This small molecule binds to this protein.
Small molecule (SMILES): Nc1nc2c(ncn2[C@@H]2O[C@H](CO[P](=O)(O)OP(=O)(O)O)[C@@H](O[P](=O)(O)OP(=O)(O)O)[C@H]2O)c(=O)[nH]1

Sequence of chain 1.D:
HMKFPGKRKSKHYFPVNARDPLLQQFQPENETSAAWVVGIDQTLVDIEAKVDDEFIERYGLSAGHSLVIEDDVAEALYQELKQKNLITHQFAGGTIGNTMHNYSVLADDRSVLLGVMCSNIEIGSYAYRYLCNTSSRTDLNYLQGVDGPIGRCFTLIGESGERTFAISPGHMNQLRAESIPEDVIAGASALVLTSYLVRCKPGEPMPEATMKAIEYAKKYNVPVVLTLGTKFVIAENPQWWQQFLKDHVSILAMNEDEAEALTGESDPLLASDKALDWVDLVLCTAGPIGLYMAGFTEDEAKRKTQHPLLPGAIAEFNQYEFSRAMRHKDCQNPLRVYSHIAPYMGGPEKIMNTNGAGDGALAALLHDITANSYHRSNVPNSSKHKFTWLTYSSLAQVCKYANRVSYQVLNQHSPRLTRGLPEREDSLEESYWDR

Binding-site contacts:
Ligand atom N2 contacts residue ARG437 of chain 1.D at 3.2 Å (salt-bridge).
Ligand atom O1B contacts residue SER12 of chain 1.C at 3.4 Å.
Ligand atom N7 contacts residue PHE324 of chain 1.C at 3.4 Å.
Ligand atom C8 contacts residue GLN399 of chain 1.C at 3.7 Å.
Ligand atom O3A contacts residue LYS386 of chain 1.C at 3.4 Å.
Ligand atom C3' contacts residue ARG305 of chain 1.C at 3.7 Å.
Ligand atom PB contacts residue LYS13 of chain 1.C at 3.7 Å.
Ligand atom O3A contacts residue HIS14 of chain 1.C at 3.2 Å (h-bond).
Ligand atom O3B contacts residue LYS386 of chain 1.C at 2.6 Å (salt-bridge).
Ligand atom O2D contacts residue LYS13 of chain 1.C at 3.0 Å.
Ligand atom O2B contacts residue HIS14 of chain 1.C at 3.3 Å (h-bond).
Ligand atom C6 contacts residue PHE324 of chain 1.C at 3.5 Å (hydrophobic).
Ligand atom O2B contacts residue LYS386 of chain 1.C at 3.2 Å.
Ligand atom N2 contacts residue ASP436 of chain 1.D at 3.5 Å (salt-bridge).
Ligand atom C8 contacts residue PHE324 of chain 1.C at 3.5 Å (hydrophobic).
Ligand atom N7 contacts residue SER396 of chain 1.C at 3.0 Å (h-bond).
Ligand atom O2A contacts residue HIS14 of chain 1.C at 3.3 Å.
Ligand atom PB contacts residue LYS386 of chain 1.C at 3.4 Å.
Ligand atom O6 contacts residue ALA398 of chain 1.C at 3.4 Å.
Ligand atom O1A contacts residue LYS386 of chain 1.C at 2.7 Å (salt-bridge).
Ligand atom C4 contacts residue PHE324 of chain 1.C at 3.5 Å (hydrophobic).
Ligand atom N1 contacts residue ARG437 of chain 1.D at 3.1 Å (salt-bridge).
Ligand atom C5 contacts residue GLN399 of chain 1.C at 3.5 Å.
Ligand atom PB contacts residue ARG10 of chain 1.C at 3.6 Å.
Ligand atom O6 contacts residue PHE324 of chain 1.C at 3.5 Å.
Ligand atom O1C contacts residue ARG305 of chain 1.C at 3.3 Å.
Ligand atom O3B contacts residue ARG10 of chain 1.C at 2.7 Å (salt-bridge).
Ligand atom N9 contacts residue PHE324 of chain 1.C at 3.6 Å.
Ligand atom C5 contacts residue PHE324 of chain 1.C at 3.6 Å (hydrophobic).
Ligand atom PA contacts residue LYS386 of chain 1.C at 3.4 Å.
Ligand atom N7 contacts residue GLN399 of chain 1.C at 3.3 Å.
Ligand atom O3A contacts residue LYS13 of chain 1.C at 3.6 Å.
Ligand atom O2' contacts residue PHE324 of chain 1.C at 3.3 Å.
Ligand atom O1A contacts residue ARG305 of chain 1.C at 3.3 Å (salt-bridge).
Ligand atom C2 contacts residue ARG437 of chain 1.D at 3.7 Å.
Ligand atom O5' contacts residue LYS13 of chain 1.C at 3.4 Å.
Ligand atom C8 contacts residue SER396 of chain 1.C at 3.6 Å.
Ligand atom O1B contacts residue LYS13 of chain 1.C at 2.8 Å (salt-bridge).
Ligand atom N1 contacts residue PHE324 of chain 1.C at 3.7 Å.
Ligand atom O2A contacts residue LYS386 of chain 1.C at 3.7 Å.

Sequence of chain 1.C:
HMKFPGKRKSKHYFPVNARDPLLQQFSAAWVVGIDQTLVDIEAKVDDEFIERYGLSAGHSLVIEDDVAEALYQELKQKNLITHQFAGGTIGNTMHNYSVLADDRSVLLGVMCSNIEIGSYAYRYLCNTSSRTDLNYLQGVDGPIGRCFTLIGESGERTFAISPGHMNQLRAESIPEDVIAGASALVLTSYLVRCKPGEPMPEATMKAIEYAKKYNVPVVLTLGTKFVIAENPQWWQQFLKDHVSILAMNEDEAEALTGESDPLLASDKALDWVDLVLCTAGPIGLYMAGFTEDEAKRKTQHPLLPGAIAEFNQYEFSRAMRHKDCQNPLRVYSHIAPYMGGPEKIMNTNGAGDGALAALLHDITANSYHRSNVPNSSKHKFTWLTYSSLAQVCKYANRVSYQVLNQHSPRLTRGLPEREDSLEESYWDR